This protein binds this small molecule.
Small molecule (SMILES): CC(=O)N[C@H]1[C@H](O[C@H]2[C@H](O)[C@@H](NC(C)=O)CO[C@@H]2CO[C@@H]2O[C@@H](C)[C@@H](O)[C@@H](O)[C@@H]2O)O[C@H](CO)[C@@H](O[C@@H]2O[C@H](CO[C@H]3O[C@H](CO)[C@@H](O)[C@H](O)[C@@H]3O[C@@H]3O[C@H](CO)[C@@H](O)[C@H](O)[C@H]3NC(C)=O)[C@@H](O)[C@H](O[C@H]3O[C@H](CO)[C@@H](O)[C@H](O)[C@@H]3O[C@@H]3O[C@H](CO)[C@@H](O)[C@H](O)[C@H]3NC(C)=O)[C@@H]2O)[C@@H]1O

Binding-site contacts:
Ligand atom C2 contacts residue VAL39 of chain 1.A at 3.7 Å (hydrophobic).
Ligand atom C7 contacts residue ARG76 of chain 1.A at 3.1 Å.
Ligand atom C3 contacts residue ARG76 of chain 1.A at 3.7 Å.
Ligand atom C3 contacts residue ASN72 of chain 1.A at 3.8 Å.
Ligand atom O3 contacts residue ARG76 of chain 1.A at 2.8 Å (salt-bridge).
Ligand atom O7 contacts residue ARG76 of chain 1.A at 2.1 Å (salt-bridge).
Ligand atom C2 contacts residue PHE16 of chain 1.A at 3.3 Å (hydrophobic).
Ligand atom O4 contacts residue MAN4 of chain 1.D at 2.1 Å (h-bond).
Ligand atom C4 contacts residue VAL39 of chain 1.A at 3.7 Å (hydrophobic).
Ligand atom N2 contacts residue ASP40 of chain 1.A at 3.2 Å (salt-bridge).
Ligand atom C2 contacts residue ASN72 of chain 1.A at 2.9 Å.
Ligand atom O6 contacts residue PHE18 of chain 1.A at 3.3 Å.
Ligand atom C4 contacts residue PHE16 of chain 1.A at 2.8 Å (hydrophobic).
Ligand atom C3 contacts residue MAN4 of chain 1.D at 3.7 Å.
Ligand atom C5 contacts residue PHE16 of chain 1.A at 3.6 Å (hydrophobic).
Ligand atom C6 contacts residue PHE16 of chain 1.A at 3.4 Å (hydrophobic).
Ligand atom O6 contacts residue PHE16 of chain 1.A at 3.5 Å.
Ligand atom C4 contacts residue MAN4 of chain 1.D at 2.9 Å.
Ligand atom O6 contacts residue MAN4 of chain 1.D at 3.7 Å.
Ligand atom C1 contacts residue PHE16 of chain 1.A at 3.1 Å (hydrophobic).
Ligand atom C3 contacts residue PHE16 of chain 1.A at 3.4 Å (hydrophobic).
Ligand atom O5 contacts residue ASN72 of chain 1.A at 2.7 Å (h-bond).
Ligand atom O4 contacts residue PHE16 of chain 1.A at 2.9 Å.
Ligand atom O3 contacts residue LYS21 of chain 1.A at 3.4 Å.
Ligand atom C2 contacts residue PHE18 of chain 1.A at 3.5 Å (hydrophobic).
Ligand atom C1 contacts residue PHE18 of chain 1.A at 2.8 Å (hydrophobic).
Ligand atom C6 contacts residue GLN70 of chain 1.A at 3.6 Å.
Ligand atom C3 contacts residue ASP40 of chain 1.A at 3.3 Å.
Ligand atom O5 contacts residue VAL39 of chain 1.A at 3.1 Å.
Ligand atom N2 contacts residue ASN72 of chain 1.A at 3.1 Å (h-bond).
Ligand atom C6 contacts residue MAN4 of chain 1.D at 3.2 Å.
Ligand atom C5 contacts residue ASN72 of chain 1.A at 3.4 Å.
Ligand atom C2 contacts residue ASP40 of chain 1.A at 3.7 Å.
Ligand atom C3 contacts residue VAL39 of chain 1.A at 3.7 Å (hydrophobic).
Ligand atom C1 contacts residue ASN72 of chain 1.A at 1.7 Å.
Ligand atom O4 contacts residue VAL39 of chain 1.A at 2.8 Å.
Ligand atom C5 contacts residue MAN4 of chain 1.D at 2.8 Å.
Ligand atom C6 contacts residue PHE18 of chain 1.A at 3.6 Å (hydrophobic).
Ligand atom C6 contacts residue THR35 of chain 1.A at 3.0 Å.
Ligand atom C1 contacts residue VAL39 of chain 1.A at 3.6 Å (hydrophobic).

Sequence of chain 1.A:
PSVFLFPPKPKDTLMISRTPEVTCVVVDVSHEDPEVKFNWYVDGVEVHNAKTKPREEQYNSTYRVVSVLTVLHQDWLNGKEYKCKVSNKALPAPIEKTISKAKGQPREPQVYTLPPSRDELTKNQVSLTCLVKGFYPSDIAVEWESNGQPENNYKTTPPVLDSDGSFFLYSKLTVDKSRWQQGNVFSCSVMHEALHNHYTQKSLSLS